Binding-site contacts:
Ligand atom C12 contacts residue GLU99 of chain 12.A at 3.6 Å.
Ligand atom C4 contacts residue DMS1 of chain 12.F at 3.0 Å.
Ligand atom C12 contacts residue ARG88 of chain 12.A at 3.4 Å.
Ligand atom C9 contacts residue ASN106 of chain 12.A at 3.8 Å.
Ligand atom C7 contacts residue PRO8 of chain 12.A at 4.5 Å (hydrophobic).
Ligand atom C6 contacts residue PRO8 of chain 12.A at 3.7 Å (hydrophobic).
Ligand atom C8 contacts residue DMS1 of chain 12.F at 3.2 Å.
Ligand atom C12 contacts residue ASN106 of chain 12.A at 3.5 Å.
Ligand atom C5 contacts residue ARG88 of chain 12.A at 3.2 Å.
Ligand atom O11 contacts residue ASN106 of chain 12.A at 2.8 Å (h-bond).
Ligand atom C8 contacts residue ASN106 of chain 12.A at 4.1 Å.
Ligand atom C2 contacts residue PRO8 of chain 12.A at 4.1 Å (hydrophobic).
Ligand atom O11 contacts residue ARG88 of chain 12.A at 4.3 Å.
Ligand atom C10 contacts residue GLY9 of chain 12.A at 3.4 Å.
Ligand atom O11 contacts residue LEU102 of chain 12.A at 4.3 Å.
Ligand atom C10 contacts residue ALA37 of chain 12.A at 3.4 Å (hydrophobic).
Ligand atom C10 contacts residue PHE70 of chain 12.A at 4.5 Å (hydrophobic).
Ligand atom N3 contacts residue MET74 of chain 12.A at 4.4 Å.
Ligand atom C4 contacts residue MET74 of chain 12.A at 3.6 Å (hydrophobic).
Ligand atom O11 contacts residue LEU86 of chain 12.A at 4.2 Å.
Ligand atom C2 contacts residue ARG88 of chain 12.A at 3.6 Å.
Ligand atom C10 contacts residue THR10 of chain 12.A at 3.8 Å.
Ligand atom C7 contacts residue GLY9 of chain 12.A at 4.0 Å.
Ligand atom C6 contacts residue ARG88 of chain 12.A at 3.6 Å.
Ligand atom C9 contacts residue ARG88 of chain 12.A at 4.4 Å.
Ligand atom C1 contacts residue MET74 of chain 12.A at 3.9 Å (hydrophobic).
Ligand atom C12 contacts residue LEU102 of chain 12.A at 3.6 Å (hydrophobic).
Ligand atom C5 contacts residue PRO8 of chain 12.A at 3.9 Å (hydrophobic).
Ligand atom C1 contacts residue DMS1 of chain 12.F at 4.3 Å.
Ligand atom C5 contacts residue MET74 of chain 12.A at 4.2 Å (hydrophobic).
Ligand atom C6 contacts residue GLY9 of chain 12.A at 3.7 Å.
Ligand atom C8 contacts residue MET74 of chain 12.A at 3.7 Å (hydrophobic).
Ligand atom C9 contacts residue MET74 of chain 12.A at 3.5 Å (hydrophobic).
Ligand atom O11 contacts residue MET74 of chain 12.A at 3.5 Å.
Ligand atom C9 contacts residue LEU102 of chain 12.A at 4.5 Å (hydrophobic).
Ligand atom C2 contacts residue MET74 of chain 12.A at 4.2 Å (hydrophobic).

A protein and the small-molecule ligand that binds it are described below.
Small molecule (SMILES): COc1ccc2[nH]c(C)cc2c1

Sequence of chain 12.A:
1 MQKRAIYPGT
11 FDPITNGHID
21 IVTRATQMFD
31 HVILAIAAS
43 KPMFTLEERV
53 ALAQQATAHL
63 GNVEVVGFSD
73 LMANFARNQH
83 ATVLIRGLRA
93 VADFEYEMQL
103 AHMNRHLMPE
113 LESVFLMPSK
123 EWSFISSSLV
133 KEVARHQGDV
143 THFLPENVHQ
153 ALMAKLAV